This protein binds this small molecule.
Small molecule (SMILES): Cc1c(CCO)c(=O)oc2cc(O)ccc12

Sequence of chain 1.A:
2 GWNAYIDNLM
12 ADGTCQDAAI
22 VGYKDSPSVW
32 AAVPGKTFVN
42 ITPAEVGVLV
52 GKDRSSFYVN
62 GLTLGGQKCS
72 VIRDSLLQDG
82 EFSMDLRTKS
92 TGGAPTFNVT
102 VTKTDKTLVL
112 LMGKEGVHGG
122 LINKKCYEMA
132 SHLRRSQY

Binding-site contacts:
Ligand atom CB8 contacts residue ASP26 of chain 1.A at 4.1 Å.
Ligand atom CA6 contacts residue ASP26 of chain 1.A at 4.2 Å.
Ligand atom CB7 contacts residue PRO1 of chain 1.B at 1.5 Å (hydrophobic).
Ligand atom CB7 contacts residue SER27 of chain 1.A at 3.4 Å.
Ligand atom OA4 contacts residue PRO44 of chain 1.A at 4.2 Å.
Ligand atom OA1 contacts residue PRO1 of chain 1.B at 2.3 Å (h-bond).
Ligand atom CA9 contacts residue SER27 of chain 1.A at 3.8 Å.
Ligand atom OA2 contacts residue PRO1 of chain 1.B at 4.5 Å.
Ligand atom CA7 contacts residue PRO28 of chain 1.A at 4.1 Å (hydrophobic).
Ligand atom CA contacts residue PRO1 of chain 1.B at 4.0 Å (hydrophobic).
Ligand atom CA6 contacts residue PRO28 of chain 1.A at 4.2 Å (hydrophobic).
Ligand atom CA3 contacts residue PRO44 of chain 1.A at 4.0 Å (hydrophobic).
Ligand atom CA5 contacts residue PRO28 of chain 1.A at 4.3 Å (hydrophobic).
Ligand atom OA3 contacts residue PRO44 of chain 1.A at 4.0 Å.
Ligand atom CB8 contacts residue SER27 of chain 1.A at 3.5 Å.
Ligand atom CA7 contacts residue ASP26 of chain 1.A at 3.6 Å.
Ligand atom CB7 contacts residue PRO2 of chain 1.B at 3.7 Å (hydrophobic).
Ligand atom CB contacts residue SER27 of chain 1.A at 4.1 Å.
Ligand atom OA1 contacts residue PRO2 of chain 1.B at 3.3 Å (h-bond).
Ligand atom CA5 contacts residue PRO44 of chain 1.A at 4.2 Å (hydrophobic).
Ligand atom CA contacts residue SER27 of chain 1.A at 4.1 Å.
Ligand atom OA1 contacts residue SER27 of chain 1.A at 2.7 Å (h-bond).
Ligand atom CA4 contacts residue PRO44 of chain 1.A at 3.6 Å (hydrophobic).
Ligand atom CB contacts residue PRO1 of chain 1.B at 2.6 Å (hydrophobic).

Sequence of chain 1.B:
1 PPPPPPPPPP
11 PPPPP